Sequence of chain 1.H:
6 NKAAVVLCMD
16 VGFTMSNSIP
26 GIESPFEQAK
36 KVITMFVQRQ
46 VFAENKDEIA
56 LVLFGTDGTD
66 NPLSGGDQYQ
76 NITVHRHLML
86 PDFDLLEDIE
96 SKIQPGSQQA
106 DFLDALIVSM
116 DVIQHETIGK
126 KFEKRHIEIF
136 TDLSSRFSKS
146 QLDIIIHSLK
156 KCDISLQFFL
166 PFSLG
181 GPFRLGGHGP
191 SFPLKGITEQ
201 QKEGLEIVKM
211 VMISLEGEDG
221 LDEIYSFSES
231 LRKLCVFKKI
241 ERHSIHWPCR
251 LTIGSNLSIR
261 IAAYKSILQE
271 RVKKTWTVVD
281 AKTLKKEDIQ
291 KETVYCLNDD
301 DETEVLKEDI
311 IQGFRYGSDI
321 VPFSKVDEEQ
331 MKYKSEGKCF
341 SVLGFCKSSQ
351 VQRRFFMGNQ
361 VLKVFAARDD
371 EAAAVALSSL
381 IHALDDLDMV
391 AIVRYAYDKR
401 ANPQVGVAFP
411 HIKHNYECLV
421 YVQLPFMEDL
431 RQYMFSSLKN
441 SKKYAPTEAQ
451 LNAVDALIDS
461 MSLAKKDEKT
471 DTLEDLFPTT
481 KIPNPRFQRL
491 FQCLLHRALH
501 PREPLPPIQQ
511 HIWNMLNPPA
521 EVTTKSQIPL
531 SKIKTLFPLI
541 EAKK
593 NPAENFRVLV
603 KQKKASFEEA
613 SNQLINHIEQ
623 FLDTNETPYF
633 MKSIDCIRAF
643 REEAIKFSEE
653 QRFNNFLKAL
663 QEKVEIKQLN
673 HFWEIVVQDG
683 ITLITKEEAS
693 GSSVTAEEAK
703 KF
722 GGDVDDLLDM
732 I

Binding-site contacts:
Ligand atom CA contacts residue GLN162 of chain 1.H at 3.1 Å.
Ligand atom OXT contacts residue ILE240 of chain 1.H at 3.2 Å.
Ligand atom CB contacts residue LYS239 of chain 1.H at 3.1 Å.
Ligand atom O contacts residue CYS235 of chain 1.H at 3.0 Å (h-bond).
Ligand atom CB contacts residue GLU223 of chain 1.H at 3.3 Å.
Ligand atom O contacts residue ILE240 of chain 1.H at 3.1 Å.
Ligand atom NE contacts residue GLU223 of chain 1.H at 2.6 Å (salt-bridge).
Ligand atom CD contacts residue GLU216 of chain 1.H at 3.3 Å.
Ligand atom CD2 contacts residue GLN162 of chain 1.H at 3.0 Å.
Ligand atom N contacts residue GLU133 of chain 1.H at 2.4 Å (salt-bridge).
Ligand atom CB contacts residue GLN162 of chain 1.H at 3.2 Å.
Ligand atom CG contacts residue GLU223 of chain 1.H at 3.1 Å.
Ligand atom C contacts residue VAL236 of chain 1.H at 3.2 Å (hydrophobic).
Ligand atom CG contacts residue GLN162 of chain 1.H at 3.3 Å.
Ligand atom N contacts residue ASP222 of chain 1.H at 2.4 Å (salt-bridge).
Ligand atom N contacts residue VAL236 of chain 1.H at 2.7 Å (h-bond).
Ligand atom N contacts residue GLU133 of chain 1.H at 3.1 Å (salt-bridge).
Ligand atom CA contacts residue VAL236 of chain 1.H at 3.3 Å (hydrophobic).
Ligand atom NH1 contacts residue LEU161 of chain 1.H at 3.3 Å (h-bond).
Ligand atom N contacts residue GLN162 of chain 1.H at 3.2 Å (h-bond).
Ligand atom CZ contacts residue LEU161 of chain 1.H at 3.0 Å (hydrophobic).
Ligand atom O contacts residue GLU223 of chain 1.H at 2.7 Å (salt-bridge).
Ligand atom CA contacts residue GLU133 of chain 1.H at 3.2 Å.
Ligand atom NH2 contacts residue LEU161 of chain 1.H at 2.9 Å (h-bond).
Ligand atom CB contacts residue GLU133 of chain 1.H at 3.0 Å.
Ligand atom O contacts residue GLN162 of chain 1.H at 2.8 Å (h-bond).
Ligand atom C contacts residue GLU133 of chain 1.H at 3.2 Å.
Ligand atom OXT contacts residue PHE237 of chain 1.H at 3.1 Å.
Ligand atom C contacts residue CYS235 of chain 1.H at 3.2 Å (hydrophobic).
Ligand atom C contacts residue VAL236 of chain 1.H at 3.3 Å (hydrophobic).
Ligand atom CA contacts residue VAL236 of chain 1.H at 3.2 Å (hydrophobic).
Ligand atom NE contacts residue LEU161 of chain 1.H at 2.6 Å (h-bond).
Ligand atom NH1 contacts residue GLU216 of chain 1.H at 2.6 Å (salt-bridge).
Ligand atom O contacts residue VAL236 of chain 1.H at 2.9 Å.
Ligand atom CZ contacts residue GLU216 of chain 1.H at 3.3 Å.
Ligand atom O contacts residue GLU133 of chain 1.H at 2.7 Å (salt-bridge).
Ligand atom OXT contacts residue VAL236 of chain 1.H at 2.7 Å (h-bond).
Ligand atom CB contacts residue LEU161 of chain 1.H at 3.1 Å (hydrophobic).
Ligand atom CE2 contacts residue PHE164 of chain 1.H at 3.3 Å (hydrophobic).
Ligand atom O contacts residue LYS239 of chain 1.H at 3.0 Å.

A protein and the small-molecule ligand that binds it are described below.
Small molecule (SMILES): CC(C)C[C@H](NC(=O)CNC(=O)[C@H](CCCN=C(N)N)NC(=O)[C@@H]1CCCN1C(=O)[C@@H](N)CCCCN)C(=O)N[C@@H](Cc1ccccc1)C(=O)N[C@@H](CO)C(=O)O